Sequence of chain 1.E:
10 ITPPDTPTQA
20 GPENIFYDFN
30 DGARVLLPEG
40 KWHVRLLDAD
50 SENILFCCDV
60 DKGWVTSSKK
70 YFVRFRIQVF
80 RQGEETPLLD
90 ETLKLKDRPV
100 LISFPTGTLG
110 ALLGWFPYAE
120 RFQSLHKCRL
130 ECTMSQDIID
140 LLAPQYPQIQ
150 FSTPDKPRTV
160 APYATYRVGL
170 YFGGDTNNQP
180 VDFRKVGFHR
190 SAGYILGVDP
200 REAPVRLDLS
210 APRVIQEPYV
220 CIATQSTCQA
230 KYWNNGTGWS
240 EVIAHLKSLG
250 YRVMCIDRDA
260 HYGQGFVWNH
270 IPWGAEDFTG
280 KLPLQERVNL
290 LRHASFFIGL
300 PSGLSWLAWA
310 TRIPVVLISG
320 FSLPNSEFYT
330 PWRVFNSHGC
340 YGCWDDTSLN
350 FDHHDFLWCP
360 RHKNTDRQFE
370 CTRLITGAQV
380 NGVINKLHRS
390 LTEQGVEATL

This protein binds this small molecule.
Small molecule (SMILES): Nc1ncnc2c1ncn2[C@@H]1O[C@H](COP(=O)(O)OP(=O)(O)O[C@H]2O[C@@H]([C@H](O)CO)[C@H](O)[C@@H](O)[C@H]2O)[C@@H](O)[C@H]1O

Binding-site contacts:
Ligand atom C6' contacts residue LYS230 of chain 1.E at 3.7 Å.
Ligand atom O3B contacts residue GLY302 of chain 1.E at 3.2 Å (h-bond).
Ligand atom O5D contacts residue LEU108 of chain 1.E at 3.0 Å.
Ligand atom N3 contacts residue ARG257 of chain 1.E at 3.2 Å (salt-bridge).
Ligand atom C2' contacts residue ALA110 of chain 1.E at 3.6 Å (hydrophobic).
Ligand atom O4D contacts residue LEU108 of chain 1.E at 3.3 Å.
Ligand atom O3' contacts residue ALA110 of chain 1.E at 2.6 Å (h-bond).
Ligand atom C4 contacts residue ARG257 of chain 1.E at 3.4 Å.
Ligand atom O2B contacts residue THR226 of chain 1.E at 3.5 Å.
Ligand atom O3A contacts residue LYS230 of chain 1.E at 3.0 Å (salt-bridge).
Ligand atom O6' contacts residue PRO300 of chain 1.E at 2.4 Å (h-bond).
Ligand atom O2A contacts residue THR107 of chain 1.E at 3.4 Å (h-bond).
Ligand atom C2 contacts residue ILE255 of chain 1.E at 3.3 Å (hydrophobic).
Ligand atom C6' contacts residue PRO300 of chain 1.E at 3.1 Å (hydrophobic).
Ligand atom O5' contacts residue SER301 of chain 1.E at 3.6 Å.
Ligand atom O1A contacts residue GLY109 of chain 1.E at 3.6 Å.
Ligand atom C5' contacts residue PRO300 of chain 1.E at 2.7 Å (hydrophobic).
Ligand atom C2 contacts residue ARG257 of chain 1.E at 3.5 Å.
Ligand atom O1A contacts residue THR107 of chain 1.E at 2.3 Å (h-bond).
Ligand atom C3' contacts residue ALA110 of chain 1.E at 3.4 Å (hydrophobic).
Ligand atom O3' contacts residue PHE187 of chain 1.E at 2.9 Å.
Ligand atom O2' contacts residue ARG257 of chain 1.E at 3.2 Å.
Ligand atom N6 contacts residue LEU281 of chain 1.E at 3.1 Å (h-bond).
Ligand atom N1 contacts residue ARG286 of chain 1.E at 3.1 Å (salt-bridge).
Ligand atom O1B contacts residue THR226 of chain 1.E at 2.9 Å (h-bond).
Ligand atom O3' contacts residue GLY109 of chain 1.E at 3.2 Å.
Ligand atom O5' contacts residue PRO300 of chain 1.E at 3.2 Å (h-bond).
Ligand atom C2 contacts residue ARG286 of chain 1.E at 3.0 Å.
Ligand atom PA contacts residue LEU108 of chain 1.E at 3.4 Å.
Ligand atom N9 contacts residue LEU108 of chain 1.E at 3.6 Å.
Ligand atom PA contacts residue THR107 of chain 1.E at 3.3 Å.
Ligand atom O7' contacts residue GLU326 of chain 1.E at 3.5 Å (salt-bridge).
Ligand atom O3D contacts residue GLN224 of chain 1.E at 2.9 Å (h-bond).
Ligand atom O4' contacts residue PHE187 of chain 1.E at 2.7 Å.
Ligand atom C1' contacts residue GLY302 of chain 1.E at 3.4 Å.
Ligand atom PB contacts residue THR226 of chain 1.E at 3.4 Å.
Ligand atom O1A contacts residue LEU108 of chain 1.E at 2.4 Å (h-bond).
Ligand atom O2A contacts residue LEU108 of chain 1.E at 3.6 Å.
Ligand atom C3' contacts residue PHE187 of chain 1.E at 3.7 Å (hydrophobic).
Ligand atom O3A contacts residue THR226 of chain 1.E at 3.0 Å (h-bond).